Sequence of chain 38.A:
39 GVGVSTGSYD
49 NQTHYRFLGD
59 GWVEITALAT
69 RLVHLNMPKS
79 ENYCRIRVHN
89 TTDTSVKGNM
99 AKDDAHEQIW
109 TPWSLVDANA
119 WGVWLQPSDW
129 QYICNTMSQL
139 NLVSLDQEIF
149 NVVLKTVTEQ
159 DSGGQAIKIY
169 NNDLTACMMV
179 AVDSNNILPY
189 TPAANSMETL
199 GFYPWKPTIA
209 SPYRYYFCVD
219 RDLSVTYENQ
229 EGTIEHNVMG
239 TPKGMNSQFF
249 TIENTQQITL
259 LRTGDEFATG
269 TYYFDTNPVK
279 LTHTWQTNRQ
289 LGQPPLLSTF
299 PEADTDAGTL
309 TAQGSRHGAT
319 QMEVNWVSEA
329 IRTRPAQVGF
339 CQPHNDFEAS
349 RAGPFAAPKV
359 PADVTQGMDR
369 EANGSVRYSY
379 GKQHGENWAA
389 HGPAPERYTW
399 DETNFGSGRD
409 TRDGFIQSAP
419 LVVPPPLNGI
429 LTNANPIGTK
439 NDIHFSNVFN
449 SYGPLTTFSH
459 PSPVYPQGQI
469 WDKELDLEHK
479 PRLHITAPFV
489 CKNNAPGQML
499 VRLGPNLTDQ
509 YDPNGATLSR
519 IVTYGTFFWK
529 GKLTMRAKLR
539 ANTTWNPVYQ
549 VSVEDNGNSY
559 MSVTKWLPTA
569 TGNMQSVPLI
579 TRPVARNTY

This small molecule binds to this protein.
Small molecule (SMILES): Nc1ncnc2c1ncn2[C@H]1C[C@H](O)[C@@H](COP(=O)(O)O)O1

Binding-site contacts:
Ligand atom OP2 contacts residue ASP273 of chain 38.A at 2.4 Å.
Ligand atom P contacts residue ASN491 of chain 38.A at 3.0 Å.
Ligand atom P contacts residue TYR271 of chain 38.A at 4.5 Å.
Ligand atom O5' contacts residue ASN491 of chain 38.A at 3.5 Å (h-bond).
Ligand atom P contacts residue ASP273 of chain 38.A at 2.8 Å.
Ligand atom OP1 contacts residue TYR271 of chain 38.A at 3.1 Å (h-bond).
Ligand atom C5' contacts residue ASP273 of chain 38.A at 3.8 Å.
Ligand atom P contacts residue PHE272 of chain 38.A at 4.3 Å.
Ligand atom O5' contacts residue ASP273 of chain 38.A at 4.1 Å.
Ligand atom OP1 contacts residue PHE272 of chain 38.A at 3.4 Å.
Ligand atom OP1 contacts residue ASN491 of chain 38.A at 3.6 Å.
Ligand atom OP1 contacts residue ASP273 of chain 38.A at 3.3 Å.
Ligand atom OP2 contacts residue ASN491 of chain 38.A at 1.7 Å (h-bond).
Ligand atom C5' contacts residue ASN491 of chain 38.A at 4.0 Å.